This protein binds this small molecule.
Small molecule (SMILES): CC(=O)N[C@H]1[C@H](O[C@H]2[C@H](O)[C@@H](NC(C)=O)CO[C@@H]2CO)O[C@H](CO)[C@@H](O)[C@@H]1O

Sequence of chain 1.D:
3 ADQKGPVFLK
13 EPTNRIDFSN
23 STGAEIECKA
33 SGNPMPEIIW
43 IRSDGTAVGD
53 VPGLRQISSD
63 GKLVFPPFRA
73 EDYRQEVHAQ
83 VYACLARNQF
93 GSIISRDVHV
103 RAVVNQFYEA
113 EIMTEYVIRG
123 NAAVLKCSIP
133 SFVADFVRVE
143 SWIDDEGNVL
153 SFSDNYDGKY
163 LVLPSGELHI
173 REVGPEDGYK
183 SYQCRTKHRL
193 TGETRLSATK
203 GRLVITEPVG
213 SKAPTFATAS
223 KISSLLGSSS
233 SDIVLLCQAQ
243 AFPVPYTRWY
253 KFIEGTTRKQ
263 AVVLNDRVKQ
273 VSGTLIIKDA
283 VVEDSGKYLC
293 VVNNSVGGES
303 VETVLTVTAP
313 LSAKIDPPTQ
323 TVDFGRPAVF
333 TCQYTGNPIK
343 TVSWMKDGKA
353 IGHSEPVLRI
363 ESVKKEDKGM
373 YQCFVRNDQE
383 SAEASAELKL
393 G

Binding-site contacts:
Ligand atom C2 contacts residue SER23 of chain 1.D at 3.4 Å.
Ligand atom C4 contacts residue ASN22 of chain 1.D at 4.3 Å.
Ligand atom C5 contacts residue VAL106 of chain 1.D at 4.3 Å (hydrophobic).
Ligand atom N2 contacts residue PHE70 of chain 1.D at 3.7 Å.
Ligand atom C2 contacts residue ASN22 of chain 1.D at 2.5 Å.
Ligand atom C8 contacts residue GLN108 of chain 1.D at 4.1 Å.
Ligand atom C1 contacts residue SER23 of chain 1.D at 3.5 Å.
Ligand atom C8 contacts residue SER23 of chain 1.D at 3.9 Å.
Ligand atom O7 contacts residue ASN107 of chain 1.D at 4.2 Å.
Ligand atom C8 contacts residue ASN22 of chain 1.D at 4.1 Å.
Ligand atom C7 contacts residue PHE109 of chain 1.D at 3.6 Å (hydrophobic).
Ligand atom O6 contacts residue ALA72 of chain 1.D at 3.8 Å.
Ligand atom C5 contacts residue ASN22 of chain 1.D at 3.7 Å.
Ligand atom O7 contacts residue ASN22 of chain 1.D at 4.0 Å.
Ligand atom C8 contacts residue ASN107 of chain 1.D at 3.6 Å.
Ligand atom C8 contacts residue PHE109 of chain 1.D at 3.5 Å (hydrophobic).
Ligand atom C7 contacts residue SER23 of chain 1.D at 3.8 Å.
Ligand atom C7 contacts residue PHE70 of chain 1.D at 3.4 Å (hydrophobic).
Ligand atom C8 contacts residue PHE70 of chain 1.D at 3.9 Å (hydrophobic).
Ligand atom O7 contacts residue ARG71 of chain 1.D at 3.4 Å.
Ligand atom O5 contacts residue ASN22 of chain 1.D at 2.4 Å (h-bond).
Ligand atom N2 contacts residue SER23 of chain 1.D at 2.7 Å (h-bond).
Ligand atom C3 contacts residue ASN22 of chain 1.D at 3.8 Å.
Ligand atom C7 contacts residue ARG71 of chain 1.D at 4.3 Å.
Ligand atom N2 contacts residue PHE109 of chain 1.D at 3.6 Å.
Ligand atom O7 contacts residue PHE109 of chain 1.D at 4.1 Å.
Ligand atom C1 contacts residue ASN22 of chain 1.D at 1.4 Å.
Ligand atom C2 contacts residue PHE70 of chain 1.D at 4.1 Å (hydrophobic).
Ligand atom O6 contacts residue ASN107 of chain 1.D at 3.5 Å (h-bond).
Ligand atom O7 contacts residue PHE70 of chain 1.D at 3.4 Å (h-bond).
Ligand atom C6 contacts residue ALA72 of chain 1.D at 4.1 Å (hydrophobic).
Ligand atom C1 contacts residue PHE70 of chain 1.D at 4.0 Å (hydrophobic).
Ligand atom C3 contacts residue SER23 of chain 1.D at 3.6 Å.
Ligand atom O6 contacts residue VAL106 of chain 1.D at 2.9 Å.
Ligand atom O3 contacts residue PHE109 of chain 1.D at 3.4 Å.
Ligand atom N2 contacts residue ASN22 of chain 1.D at 2.8 Å (h-bond).
Ligand atom C7 contacts residue ASN22 of chain 1.D at 3.6 Å.
Ligand atom C6 contacts residue VAL106 of chain 1.D at 4.1 Å (hydrophobic).
Ligand atom C8 contacts residue PRO69 of chain 1.D at 4.2 Å (hydrophobic).
Ligand atom O5 contacts residue VAL106 of chain 1.D at 3.7 Å.